Sequence of chain 1.B:
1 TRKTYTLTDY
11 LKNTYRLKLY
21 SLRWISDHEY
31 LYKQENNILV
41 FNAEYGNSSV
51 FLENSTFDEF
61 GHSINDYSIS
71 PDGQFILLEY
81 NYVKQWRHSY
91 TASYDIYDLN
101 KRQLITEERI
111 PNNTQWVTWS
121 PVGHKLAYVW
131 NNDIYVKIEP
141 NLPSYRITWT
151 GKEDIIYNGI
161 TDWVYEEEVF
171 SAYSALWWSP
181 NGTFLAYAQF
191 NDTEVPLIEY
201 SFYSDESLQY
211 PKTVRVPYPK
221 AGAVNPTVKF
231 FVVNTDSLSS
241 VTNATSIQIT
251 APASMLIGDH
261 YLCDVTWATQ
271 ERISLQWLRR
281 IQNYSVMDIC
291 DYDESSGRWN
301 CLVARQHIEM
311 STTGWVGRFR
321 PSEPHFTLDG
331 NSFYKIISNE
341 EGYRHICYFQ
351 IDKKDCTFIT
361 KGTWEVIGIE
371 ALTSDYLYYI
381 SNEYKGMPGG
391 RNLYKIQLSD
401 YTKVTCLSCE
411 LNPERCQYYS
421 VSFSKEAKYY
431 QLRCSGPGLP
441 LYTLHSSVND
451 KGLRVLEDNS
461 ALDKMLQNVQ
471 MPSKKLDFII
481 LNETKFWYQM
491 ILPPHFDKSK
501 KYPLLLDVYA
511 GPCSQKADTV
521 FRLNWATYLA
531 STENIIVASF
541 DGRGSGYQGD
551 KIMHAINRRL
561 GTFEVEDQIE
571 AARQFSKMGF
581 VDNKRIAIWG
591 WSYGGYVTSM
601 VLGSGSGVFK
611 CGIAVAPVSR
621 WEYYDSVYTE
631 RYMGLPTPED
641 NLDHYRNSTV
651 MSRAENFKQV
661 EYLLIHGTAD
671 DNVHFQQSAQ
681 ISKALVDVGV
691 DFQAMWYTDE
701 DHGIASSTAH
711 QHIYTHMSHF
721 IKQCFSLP

This protein binds this small molecule.
Small molecule (SMILES): CC(=O)N[C@H]1[C@H](O[C@H]2[C@H](O)[C@@H](NC(C)=O)CO[C@@H]2CO)O[C@H](CO)[C@@H](O)[C@@H]1O

Binding-site contacts:
Ligand atom O3 contacts residue GLU294 of chain 1.B at 4.0 Å.
Ligand atom C4 contacts residue ASN181 of chain 1.B at 4.2 Å.
Ligand atom C8 contacts residue TYR292 of chain 1.B at 3.5 Å (hydrophobic).
Ligand atom O5 contacts residue ASN181 of chain 1.B at 2.4 Å (h-bond).
Ligand atom C6 contacts residue GLU271 of chain 1.B at 3.2 Å.
Ligand atom C5 contacts residue THR183 of chain 1.B at 3.6 Å.
Ligand atom C1 contacts residue GLN270 of chain 1.B at 4.2 Å.
Ligand atom N2 contacts residue GLU271 of chain 1.B at 4.5 Å.
Ligand atom C2 contacts residue THR183 of chain 1.B at 4.0 Å.
Ligand atom O7 contacts residue ASN234 of chain 1.B at 3.8 Å.
Ligand atom C4 contacts residue THR183 of chain 1.B at 4.3 Å.
Ligand atom O6 contacts residue GLU271 of chain 1.B at 2.5 Å (salt-bridge).
Ligand atom C3 contacts residue GLU294 of chain 1.B at 3.8 Å.
Ligand atom C2 contacts residue ASN181 of chain 1.B at 2.4 Å.
Ligand atom N2 contacts residue THR183 of chain 1.B at 4.0 Å.
Ligand atom C8 contacts residue ASN234 of chain 1.B at 3.6 Å.
Ligand atom C5 contacts residue GLN270 of chain 1.B at 4.3 Å.
Ligand atom C1 contacts residue ASN181 of chain 1.B at 1.4 Å.
Ligand atom C1 contacts residue THR183 of chain 1.B at 3.3 Å.
Ligand atom C3 contacts residue ASN181 of chain 1.B at 3.7 Å.
Ligand atom C7 contacts residue ASN234 of chain 1.B at 4.1 Å.
Ligand atom O4 contacts residue GLU294 of chain 1.B at 4.1 Å.
Ligand atom C5 contacts residue ASN181 of chain 1.B at 3.6 Å.
Ligand atom C6 contacts residue GLN270 of chain 1.B at 3.8 Å.
Ligand atom C7 contacts residue ASN181 of chain 1.B at 3.3 Å.
Ligand atom N2 contacts residue ASN181 of chain 1.B at 2.7 Å (h-bond).
Ligand atom O6 contacts residue GLN270 of chain 1.B at 3.7 Å.
Ligand atom C8 contacts residue PHE184 of chain 1.B at 3.7 Å (hydrophobic).
Ligand atom O7 contacts residue ASN181 of chain 1.B at 3.7 Å.
Ligand atom O7 contacts residue THR183 of chain 1.B at 4.0 Å.
Ligand atom C8 contacts residue ASN181 of chain 1.B at 4.3 Å.
Ligand atom O5 contacts residue THR183 of chain 1.B at 3.9 Å.
Ligand atom O5 contacts residue GLN270 of chain 1.B at 3.5 Å.
Ligand atom C3 contacts residue THR183 of chain 1.B at 3.9 Å.